Sequence of chain 52.C:
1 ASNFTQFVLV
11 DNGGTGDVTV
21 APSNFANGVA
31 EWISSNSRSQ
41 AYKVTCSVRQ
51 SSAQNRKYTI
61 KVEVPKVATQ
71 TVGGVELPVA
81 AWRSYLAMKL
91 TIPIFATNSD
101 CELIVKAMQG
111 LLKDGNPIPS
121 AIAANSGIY

Binding-site contacts:
Ligand atom OP1 contacts residue SER52 of chain 52.C at 3.1 Å.
Ligand atom O5' contacts residue LYS89 of chain 52.C at 3.2 Å (salt-bridge).
Ligand atom O3' contacts residue SER51 of chain 52.C at 3.3 Å (h-bond).
Ligand atom C6 contacts residue THR45 of chain 18.C at 3.4 Å.
Ligand atom OP2 contacts residue LYS57 of chain 52.C at 3.0 Å (salt-bridge).
Ligand atom C6 contacts residue THR59 of chain 18.C at 3.5 Å.
Ligand atom C4' contacts residue ARG49 of chain 52.C at 3.6 Å.
Ligand atom OP2 contacts residue TYR85 of chain 18.C at 2.6 Å (h-bond).
Ligand atom OP1 contacts residue LYS89 of chain 52.C at 3.5 Å (salt-bridge).
Ligand atom N1 contacts residue SER47 of chain 18.C at 2.7 Å (h-bond).
Ligand atom C5' contacts residue ARG49 of chain 52.C at 2.6 Å.
Ligand atom C8 contacts residue LYS61 of chain 18.C at 3.6 Å.
Ligand atom N1 contacts residue THR59 of chain 18.C at 3.4 Å.
Ligand atom OP1 contacts residue LYS57 of chain 52.C at 2.9 Å.
Ligand atom C2 contacts residue SER47 of chain 18.C at 3.2 Å.
Ligand atom N7 contacts residue LYS61 of chain 18.C at 3.4 Å.
Ligand atom N9 contacts residue LYS61 of chain 18.C at 3.8 Å.
Ligand atom OP1 contacts residue SER51 of chain 52.C at 2.7 Å (h-bond).
Ligand atom OP2 contacts residue LYS43 of chain 18.C at 2.7 Å (salt-bridge).
Ligand atom N6 contacts residue THR45 of chain 18.C at 2.8 Å (h-bond).
Ligand atom OP2 contacts residue LYS57 of chain 52.C at 3.5 Å (salt-bridge).
Ligand atom OP1 contacts residue ARG49 of chain 52.C at 2.6 Å (salt-bridge).
Ligand atom C5 contacts residue THR45 of chain 18.C at 3.4 Å.
Ligand atom P contacts residue LYS57 of chain 52.C at 3.1 Å.
Ligand atom O5' contacts residue ARG49 of chain 52.C at 3.6 Å (salt-bridge).
Ligand atom N6 contacts residue CYS46 of chain 18.C at 3.6 Å (h-bond).
Ligand atom C5' contacts residue LYS57 of chain 52.C at 3.8 Å.
Ligand atom O5' contacts residue LYS57 of chain 52.C at 2.8 Å (salt-bridge).
Ligand atom O3' contacts residue ARG49 of chain 52.C at 3.6 Å (salt-bridge).
Ligand atom OP2 contacts residue LYS89 of chain 52.C at 3.5 Å (salt-bridge).
Ligand atom OP1 contacts residue ASN55 of chain 52.C at 3.2 Å.
Ligand atom P contacts residue ARG49 of chain 52.C at 3.7 Å.
Ligand atom N6 contacts residue THR59 of chain 18.C at 2.7 Å (h-bond).
Ligand atom P contacts residue SER51 of chain 52.C at 3.2 Å.
Ligand atom N7 contacts residue THR45 of chain 18.C at 2.7 Å (h-bond).
Ligand atom O4' contacts residue LYS61 of chain 18.C at 3.7 Å.
Ligand atom OP1 contacts residue ASN55 of chain 52.C at 3.0 Å (h-bond).
Ligand atom OP2 contacts residue THR91 of chain 52.C at 3.7 Å.
Ligand atom N7 contacts residue TYR85 of chain 18.C at 3.8 Å.
Ligand atom OP2 contacts residue SER51 of chain 52.C at 3.3 Å (h-bond).

The small molecule below binds the protein below.
Small molecule (SMILES): Nc1ccn([C@@H]2O[C@H](CO[P](=O)(O)O[C@H]3[C@@H](O)[C@H](n4cnc5c(N)ncnc54)O[C@@H]3CO[P](=O)(O)O[C@H]3[C@@H](O)[C@H](n4cnc5c(=O)nc(N)[nH]c54)O[C@@H]3CO[P](=O)(O)O[C@H]3[C@@H](O)[C@H](n4cnc5c(N)ncnc54)O[C@@H]3CO[P](=O)(O)O[C@H]3[C@@H](O)[C@H](n4cnc5c(N)ncnc54)O[C@@H]3CO[P](=O)(O)O[C@H]3[C@@H](O)[C@H](n4ccc(=O)[nH]c4=O)O[C@@H]3CO[P](=O)(O)O[C@H]3[C@@H](O)[C@H](n4ccc(N)nc4=O)O[C@@H]3CO[P](=O)(O)O[C@H]3[C@@H](O)[C@H](n4ccc(=O)[nH]c4=O)O[C@@H]3CO[P](=O)(O)O[C@H]3[C@@H](O)[C@H](n4cnc5c(=O)nc(N)[nH]c54)O[C@@H]3CO)[C@@H](O)[C@H]2O)c(=O)n1

Sequence of chain 18.C:
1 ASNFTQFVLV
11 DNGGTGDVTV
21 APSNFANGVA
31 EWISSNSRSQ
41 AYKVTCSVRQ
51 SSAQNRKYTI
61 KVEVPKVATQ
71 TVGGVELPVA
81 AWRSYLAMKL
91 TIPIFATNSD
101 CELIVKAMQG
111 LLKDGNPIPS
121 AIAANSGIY